Sequence of chain 51.E:
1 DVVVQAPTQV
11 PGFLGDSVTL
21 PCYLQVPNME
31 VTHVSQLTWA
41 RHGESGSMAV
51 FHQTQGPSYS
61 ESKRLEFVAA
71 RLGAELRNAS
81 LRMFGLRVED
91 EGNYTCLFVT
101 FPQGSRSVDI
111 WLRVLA

This protein binds this small molecule.
Small molecule (SMILES): CC(=O)N[C@H]1[C@H](O[C@H]2[C@H](O)[C@@H](NC(C)=O)CO[C@@H]2CO)O[C@H](CO)[C@@H](O[C@@H]2O[C@H](CO)[C@@H](O)[C@H](O)[C@@H]2O)[C@@H]1O

Binding-site contacts:
Ligand atom C6 contacts residue ASN78 of chain 51.E at 4.5 Å.
Ligand atom O6 contacts residue ALA69 of chain 51.E at 4.0 Å.
Ligand atom O6 contacts residue VAL68 of chain 51.E at 3.8 Å.
Ligand atom C2 contacts residue ASN78 of chain 51.E at 2.7 Å.
Ligand atom O5 contacts residue SER80 of chain 51.E at 4.1 Å.
Ligand atom C3 contacts residue ASN78 of chain 51.E at 4.0 Å.
Ligand atom C8 contacts residue TYR23 of chain 51.E at 3.3 Å (hydrophobic).
Ligand atom C5 contacts residue ASN78 of chain 51.E at 3.5 Å.
Ligand atom O5 contacts residue ALA69 of chain 51.E at 3.5 Å.
Ligand atom C5 contacts residue VAL68 of chain 51.E at 4.4 Å (hydrophobic).
Ligand atom C7 contacts residue TYR23 of chain 51.E at 4.0 Å (hydrophobic).
Ligand atom N2 contacts residue ASN78 of chain 51.E at 3.2 Å (h-bond).
Ligand atom C7 contacts residue ASN78 of chain 51.E at 3.9 Å.
Ligand atom C6 contacts residue ALA69 of chain 51.E at 4.1 Å (hydrophobic).
Ligand atom C1 contacts residue SER80 of chain 51.E at 3.8 Å.
Ligand atom C4 contacts residue ASN78 of chain 51.E at 4.2 Å.
Ligand atom C5 contacts residue SER80 of chain 51.E at 4.0 Å.
Ligand atom C1 contacts residue ALA69 of chain 51.E at 4.3 Å (hydrophobic).
Ligand atom O7 contacts residue ASN78 of chain 51.E at 4.0 Å.
Ligand atom C6 contacts residue VAL68 of chain 51.E at 3.1 Å (hydrophobic).
Ligand atom O5 contacts residue ASN78 of chain 51.E at 2.2 Å (h-bond).
Ligand atom C1 contacts residue ASN78 of chain 51.E at 1.4 Å.
Ligand atom C5 contacts residue ALA69 of chain 51.E at 4.4 Å (hydrophobic).
Ligand atom O7 contacts residue TYR23 of chain 51.E at 4.2 Å.